Binding-site contacts:
Ligand atom C10 contacts residue GLY66 of chain 1.A at 3.6 Å.
Ligand atom C5 contacts residue MET40 of chain 1.A at 3.6 Å (hydrophobic).
Ligand atom C12 contacts residue ASN170 of chain 1.A at 3.6 Å.
Ligand atom C2 contacts residue LYS144 of chain 1.A at 3.6 Å.
Ligand atom C29 contacts residue ASP141 of chain 1.A at 3.6 Å.
Ligand atom C7 contacts residue MG1 of chain 1.B at 2.9 Å.
Ligand atom C8 contacts residue GLU90 of chain 1.A at 3.6 Å.
Ligand atom C12 contacts residue GLU199 of chain 1.A at 3.2 Å.
Ligand atom C2 contacts residue MG1 of chain 1.B at 2.9 Å.
Ligand atom O21 contacts residue GLU199 of chain 1.A at 2.4 Å (salt-bridge).
Ligand atom O21 contacts residue ASN170 of chain 1.A at 2.8 Å (h-bond).
Ligand atom C29 contacts residue HIS142 of chain 1.A at 3.2 Å.
Ligand atom C20 contacts residue TRP143 of chain 1.A at 3.5 Å (hydrophobic).
Ligand atom C23 contacts residue SER119 of chain 1.A at 3.4 Å.
Ligand atom O19 contacts residue ASN170 of chain 1.A at 2.9 Å (h-bond).
Ligand atom C27 contacts residue MET91 of chain 1.A at 3.7 Å (hydrophobic).
Ligand atom C28 contacts residue TRP143 of chain 1.A at 3.7 Å (hydrophobic).
Ligand atom C7 contacts residue ASN170 of chain 1.A at 3.1 Å.
Ligand atom C9 contacts residue MET91 of chain 1.A at 3.5 Å (hydrophobic).
Ligand atom O21 contacts residue ASP169 of chain 1.A at 3.3 Å (salt-bridge).
Ligand atom O19 contacts residue MG1 of chain 1.B at 2.2 Å.
Ligand atom C17 contacts residue LEU198 of chain 1.A at 3.7 Å (hydrophobic).
Ligand atom C1 contacts residue LYS144 of chain 1.A at 3.6 Å.
Ligand atom N16 contacts residue LYS144 of chain 1.A at 3.2 Å (salt-bridge).
Ligand atom O19 contacts residue LYS144 of chain 1.A at 3.0 Å (salt-bridge).
Ligand atom C13 contacts residue PRO174 of chain 1.A at 3.7 Å (hydrophobic).
Ligand atom C10 contacts residue MET91 of chain 1.A at 3.4 Å (hydrophobic).
Ligand atom C2 contacts residue ASN170 of chain 1.A at 3.1 Å.
Ligand atom O21 contacts residue MG1 of chain 1.B at 2.2 Å.
Ligand atom N15 contacts residue SER119 of chain 1.A at 2.9 Å (h-bond).
Ligand atom C5 contacts residue LYS144 of chain 1.A at 3.4 Å.
Ligand atom O19 contacts residue ASP141 of chain 1.A at 2.9 Å (salt-bridge).
Ligand atom C31 contacts residue MET40 of chain 1.A at 3.6 Å (hydrophobic).
Ligand atom F26 contacts residue D1D1 of chain 1.F at 3.6 Å.
Ligand atom C10 contacts residue MET89 of chain 1.A at 3.4 Å (hydrophobic).
Ligand atom C9 contacts residue HIS142 of chain 1.A at 3.7 Å.
Ligand atom N4 contacts residue MET91 of chain 1.A at 3.4 Å.
Ligand atom C7 contacts residue GLU199 of chain 1.A at 3.1 Å.
Ligand atom C20 contacts residue MET91 of chain 1.A at 3.4 Å (hydrophobic).
Ligand atom N15 contacts residue ALA118 of chain 1.A at 3.6 Å.

Sequence of chain 1.A:
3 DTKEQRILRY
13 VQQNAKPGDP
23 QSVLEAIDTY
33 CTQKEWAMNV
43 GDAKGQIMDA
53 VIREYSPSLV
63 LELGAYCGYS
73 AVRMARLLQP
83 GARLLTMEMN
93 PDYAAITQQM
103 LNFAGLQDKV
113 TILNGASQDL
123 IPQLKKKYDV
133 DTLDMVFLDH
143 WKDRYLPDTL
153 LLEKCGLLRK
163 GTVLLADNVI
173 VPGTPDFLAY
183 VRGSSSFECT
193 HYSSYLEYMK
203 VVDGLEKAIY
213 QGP

A protein and the small-molecule ligand that binds it are described below.
Small molecule (SMILES): O=C(NCCCCCn1ccc2cnccc21)c1cc(-c2ccc(F)cc2)cc(O)c1O